Binding-site contacts:
Ligand atom C2 contacts residue ASN328 of chain 1.G at 2.5 Å.
Ligand atom O5 contacts residue ASN328 of chain 1.G at 2.4 Å (h-bond).
Ligand atom C8 contacts residue GLN577 of chain 1.G at 4.4 Å.
Ligand atom O7 contacts residue GLN577 of chain 1.G at 3.3 Å (h-bond).
Ligand atom C7 contacts residue ASN328 of chain 1.G at 3.6 Å.
Ligand atom O7 contacts residue ASN328 of chain 1.G at 4.0 Å.
Ligand atom C4 contacts residue ASN328 of chain 1.G at 4.2 Å.
Ligand atom C8 contacts residue ASN328 of chain 1.G at 3.6 Å.
Ligand atom C7 contacts residue GLN577 of chain 1.G at 4.1 Å.
Ligand atom C5 contacts residue ASN328 of chain 1.G at 3.7 Å.
Ligand atom N2 contacts residue ASN328 of chain 1.G at 2.9 Å (h-bond).
Ligand atom C1 contacts residue ASN328 of chain 1.G at 1.4 Å.
Ligand atom C3 contacts residue ASN328 of chain 1.G at 3.8 Å.

Sequence of chain 1.G:
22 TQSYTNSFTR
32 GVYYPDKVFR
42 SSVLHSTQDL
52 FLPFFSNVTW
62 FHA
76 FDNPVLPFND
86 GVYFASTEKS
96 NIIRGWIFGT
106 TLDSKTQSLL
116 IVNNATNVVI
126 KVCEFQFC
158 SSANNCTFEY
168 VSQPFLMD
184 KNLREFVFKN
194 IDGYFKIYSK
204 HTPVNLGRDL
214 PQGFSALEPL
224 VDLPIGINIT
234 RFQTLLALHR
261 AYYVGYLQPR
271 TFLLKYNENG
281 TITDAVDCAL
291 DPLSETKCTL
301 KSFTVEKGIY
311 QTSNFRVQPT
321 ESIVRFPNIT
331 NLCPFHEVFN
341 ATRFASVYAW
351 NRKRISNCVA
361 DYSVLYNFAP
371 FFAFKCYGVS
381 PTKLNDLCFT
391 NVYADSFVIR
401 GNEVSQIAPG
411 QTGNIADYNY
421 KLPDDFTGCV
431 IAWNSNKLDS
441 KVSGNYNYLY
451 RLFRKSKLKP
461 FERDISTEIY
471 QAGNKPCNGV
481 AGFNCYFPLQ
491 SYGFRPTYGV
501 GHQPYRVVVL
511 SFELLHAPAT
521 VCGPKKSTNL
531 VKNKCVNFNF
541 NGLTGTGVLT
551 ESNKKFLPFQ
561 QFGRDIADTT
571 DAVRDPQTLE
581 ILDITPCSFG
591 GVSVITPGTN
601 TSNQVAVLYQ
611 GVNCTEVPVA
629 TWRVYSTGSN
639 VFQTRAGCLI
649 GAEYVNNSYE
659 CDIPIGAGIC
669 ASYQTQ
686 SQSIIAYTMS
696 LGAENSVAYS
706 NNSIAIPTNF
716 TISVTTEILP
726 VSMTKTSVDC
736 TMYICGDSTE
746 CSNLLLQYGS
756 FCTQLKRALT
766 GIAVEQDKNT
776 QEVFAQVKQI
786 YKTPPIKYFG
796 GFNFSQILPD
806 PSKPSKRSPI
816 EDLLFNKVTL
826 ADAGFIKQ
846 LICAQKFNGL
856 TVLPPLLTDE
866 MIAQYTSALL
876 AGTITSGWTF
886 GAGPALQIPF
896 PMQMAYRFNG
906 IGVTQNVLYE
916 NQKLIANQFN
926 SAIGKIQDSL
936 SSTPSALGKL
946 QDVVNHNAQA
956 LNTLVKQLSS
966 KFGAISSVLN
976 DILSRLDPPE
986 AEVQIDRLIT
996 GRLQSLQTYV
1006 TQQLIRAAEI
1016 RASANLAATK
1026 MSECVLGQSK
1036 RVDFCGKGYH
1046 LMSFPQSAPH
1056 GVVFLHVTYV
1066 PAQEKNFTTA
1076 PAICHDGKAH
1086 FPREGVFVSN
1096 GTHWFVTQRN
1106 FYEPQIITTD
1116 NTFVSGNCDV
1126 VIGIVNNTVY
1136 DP

A small-molecule ligand and the protein it binds are described below.
Small molecule (SMILES): CC(=O)N[C@@H]1[C@@H](O)[C@H](O)[C@@H](CO)O[C@H]1O